Sequence of chain 1.B:
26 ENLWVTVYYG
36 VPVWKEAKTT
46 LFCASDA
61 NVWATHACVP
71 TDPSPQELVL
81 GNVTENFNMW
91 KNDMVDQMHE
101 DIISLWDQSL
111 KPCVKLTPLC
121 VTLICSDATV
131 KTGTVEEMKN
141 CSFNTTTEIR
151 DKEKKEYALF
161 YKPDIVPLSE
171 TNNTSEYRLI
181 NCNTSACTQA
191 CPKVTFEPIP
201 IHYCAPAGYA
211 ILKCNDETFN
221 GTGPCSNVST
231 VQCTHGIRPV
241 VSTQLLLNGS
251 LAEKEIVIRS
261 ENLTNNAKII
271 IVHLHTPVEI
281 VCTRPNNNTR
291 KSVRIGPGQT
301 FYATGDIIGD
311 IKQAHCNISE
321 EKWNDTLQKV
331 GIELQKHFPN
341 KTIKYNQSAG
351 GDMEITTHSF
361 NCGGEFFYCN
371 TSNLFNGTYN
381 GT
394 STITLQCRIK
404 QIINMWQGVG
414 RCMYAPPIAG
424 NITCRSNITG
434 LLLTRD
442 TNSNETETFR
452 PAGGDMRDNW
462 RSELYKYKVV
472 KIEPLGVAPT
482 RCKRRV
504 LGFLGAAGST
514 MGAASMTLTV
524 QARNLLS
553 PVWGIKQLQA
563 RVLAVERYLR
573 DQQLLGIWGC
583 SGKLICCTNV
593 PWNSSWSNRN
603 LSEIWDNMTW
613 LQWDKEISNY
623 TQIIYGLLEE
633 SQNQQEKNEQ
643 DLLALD

Binding-site contacts:
Ligand atom O5 contacts residue ASN265 of chain 1.B at 3.9 Å.
Ligand atom N2 contacts residue ASN262 of chain 1.B at 2.9 Å (h-bond).
Ligand atom C2 contacts residue ASN262 of chain 1.B at 2.5 Å.
Ligand atom C4 contacts residue ASN262 of chain 1.B at 4.3 Å.
Ligand atom C5 contacts residue ASN262 of chain 1.B at 3.7 Å.
Ligand atom O5 contacts residue ASN262 of chain 1.B at 2.3 Å (h-bond).
Ligand atom C3 contacts residue ASN262 of chain 1.B at 3.8 Å.
Ligand atom C7 contacts residue ASN262 of chain 1.B at 4.0 Å.
Ligand atom O6 contacts residue THR264 of chain 1.B at 2.8 Å (h-bond).
Ligand atom C1 contacts residue THR264 of chain 1.B at 3.5 Å.
Ligand atom C6 contacts residue THR264 of chain 1.B at 3.5 Å.
Ligand atom O6 contacts residue ASN265 of chain 1.B at 3.5 Å (h-bond).
Ligand atom C5 contacts residue THR264 of chain 1.B at 3.2 Å.
Ligand atom O5 contacts residue THR264 of chain 1.B at 3.0 Å (h-bond).
Ligand atom C1 contacts residue ASN262 of chain 1.B at 1.4 Å.

The protein below binds the small molecule below.
Small molecule (SMILES): CC(=O)N[C@H]1[C@H](O[C@H]2[C@H](O)[C@@H](NC(C)=O)CO[C@@H]2CO)O[C@H](CO)[C@@H](O)[C@@H]1O